This protein binds this small molecule.
Small molecule (SMILES): COc1ccc(CO)c(OC)c1OC

Binding-site contacts:
Ligand atom O3 contacts residue GLN152 of chain 1.B at 3.4 Å.
Ligand atom C9 contacts residue GLY229 of chain 1.B at 4.0 Å.
Ligand atom C2 contacts residue GLN152 of chain 1.B at 4.0 Å.
Ligand atom C9 contacts residue GLN233 of chain 1.B at 4.0 Å.
Ligand atom O2 contacts residue ALA236 of chain 1.B at 4.1 Å.
Ligand atom O3 contacts residue THR150 of chain 1.B at 2.4 Å (h-bond).
Ligand atom C9 contacts residue GLN152 of chain 1.B at 4.3 Å.
Ligand atom C2 contacts residue LEU232 of chain 1.B at 4.4 Å (hydrophobic).
Ligand atom O1 contacts residue LEU232 of chain 1.B at 4.4 Å.
Ligand atom O3 contacts residue GLN233 of chain 1.B at 4.2 Å.
Ligand atom O2 contacts residue GLN233 of chain 1.B at 3.6 Å (h-bond).
Ligand atom C3 contacts residue GLU153 of chain 1.B at 3.8 Å.
Ligand atom C6 contacts residue LEU232 of chain 1.B at 4.4 Å (hydrophobic).
Ligand atom C8 contacts residue ALA236 of chain 1.B at 3.5 Å (hydrophobic).
Ligand atom C8 contacts residue LEU232 of chain 1.B at 4.2 Å (hydrophobic).
Ligand atom O contacts residue GLN152 of chain 1.B at 4.1 Å.
Ligand atom C4 contacts residue GLN152 of chain 1.B at 4.0 Å.
Ligand atom O1 contacts residue ILE172 of chain 1.B at 4.4 Å.
Ligand atom C1 contacts residue GLN152 of chain 1.B at 3.8 Å.
Ligand atom C4 contacts residue LEU232 of chain 1.B at 4.1 Å (hydrophobic).
Ligand atom C contacts residue GLN152 of chain 1.B at 3.3 Å.
Ligand atom O2 contacts residue LEU232 of chain 1.B at 3.6 Å.
Ligand atom O1 contacts residue GLN152 of chain 1.B at 4.3 Å.
Ligand atom C8 contacts residue GLN152 of chain 1.B at 3.7 Å.
Ligand atom O3 contacts residue GLU153 of chain 1.B at 4.2 Å.
Ligand atom C5 contacts residue LEU232 of chain 1.B at 3.9 Å (hydrophobic).
Ligand atom C7 contacts residue ILE172 of chain 1.B at 3.2 Å (hydrophobic).
Ligand atom C3 contacts residue LEU232 of chain 1.B at 4.4 Å (hydrophobic).
Ligand atom C9 contacts residue THR150 of chain 1.B at 3.6 Å.
Ligand atom C5 contacts residue GLN152 of chain 1.B at 4.1 Å.
Ligand atom C4 contacts residue THR150 of chain 1.B at 4.4 Å.
Ligand atom C2 contacts residue GLU153 of chain 1.B at 4.3 Å.
Ligand atom C8 contacts residue GLN233 of chain 1.B at 4.0 Å.
Ligand atom C8 contacts residue ILE172 of chain 1.B at 3.8 Å (hydrophobic).
Ligand atom O2 contacts residue GLN152 of chain 1.B at 4.3 Å.
Ligand atom C3 contacts residue GLN152 of chain 1.B at 4.1 Å.
Ligand atom C3 contacts residue THR150 of chain 1.B at 4.2 Å.
Ligand atom C7 contacts residue GLN152 of chain 1.B at 3.6 Å.
Ligand atom C9 contacts residue LEU232 of chain 1.B at 4.4 Å (hydrophobic).
Ligand atom C6 contacts residue GLN152 of chain 1.B at 3.8 Å.

Sequence of chain 1.B:
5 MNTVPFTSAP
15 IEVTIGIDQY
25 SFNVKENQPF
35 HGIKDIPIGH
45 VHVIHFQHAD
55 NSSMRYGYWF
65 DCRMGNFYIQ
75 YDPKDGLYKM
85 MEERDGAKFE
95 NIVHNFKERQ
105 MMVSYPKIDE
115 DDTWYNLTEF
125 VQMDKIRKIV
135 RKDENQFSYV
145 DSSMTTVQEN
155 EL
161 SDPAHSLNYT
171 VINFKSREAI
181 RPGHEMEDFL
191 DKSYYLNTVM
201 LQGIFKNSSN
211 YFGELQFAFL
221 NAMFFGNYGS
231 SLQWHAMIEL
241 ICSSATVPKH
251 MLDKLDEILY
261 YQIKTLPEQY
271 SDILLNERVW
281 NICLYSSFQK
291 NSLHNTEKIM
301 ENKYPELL